This small molecule binds to this protein.
Small molecule (SMILES): Nc1ccncc1Br

Sequence of chain 1.B:
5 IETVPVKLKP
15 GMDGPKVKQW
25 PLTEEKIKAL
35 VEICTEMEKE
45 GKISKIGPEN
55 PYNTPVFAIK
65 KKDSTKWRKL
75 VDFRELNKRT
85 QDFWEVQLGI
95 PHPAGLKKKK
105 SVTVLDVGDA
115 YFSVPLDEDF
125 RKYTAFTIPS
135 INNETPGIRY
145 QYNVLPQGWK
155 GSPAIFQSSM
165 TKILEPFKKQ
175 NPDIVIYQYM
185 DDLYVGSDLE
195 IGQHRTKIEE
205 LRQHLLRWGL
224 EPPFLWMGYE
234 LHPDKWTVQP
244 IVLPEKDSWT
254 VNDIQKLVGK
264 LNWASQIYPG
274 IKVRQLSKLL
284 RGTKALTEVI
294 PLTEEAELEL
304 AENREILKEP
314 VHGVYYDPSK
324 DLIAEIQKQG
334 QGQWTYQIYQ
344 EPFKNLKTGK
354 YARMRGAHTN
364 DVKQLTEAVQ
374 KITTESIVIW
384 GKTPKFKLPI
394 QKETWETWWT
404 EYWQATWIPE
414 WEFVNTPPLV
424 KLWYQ

Sequence of chain 1.A:
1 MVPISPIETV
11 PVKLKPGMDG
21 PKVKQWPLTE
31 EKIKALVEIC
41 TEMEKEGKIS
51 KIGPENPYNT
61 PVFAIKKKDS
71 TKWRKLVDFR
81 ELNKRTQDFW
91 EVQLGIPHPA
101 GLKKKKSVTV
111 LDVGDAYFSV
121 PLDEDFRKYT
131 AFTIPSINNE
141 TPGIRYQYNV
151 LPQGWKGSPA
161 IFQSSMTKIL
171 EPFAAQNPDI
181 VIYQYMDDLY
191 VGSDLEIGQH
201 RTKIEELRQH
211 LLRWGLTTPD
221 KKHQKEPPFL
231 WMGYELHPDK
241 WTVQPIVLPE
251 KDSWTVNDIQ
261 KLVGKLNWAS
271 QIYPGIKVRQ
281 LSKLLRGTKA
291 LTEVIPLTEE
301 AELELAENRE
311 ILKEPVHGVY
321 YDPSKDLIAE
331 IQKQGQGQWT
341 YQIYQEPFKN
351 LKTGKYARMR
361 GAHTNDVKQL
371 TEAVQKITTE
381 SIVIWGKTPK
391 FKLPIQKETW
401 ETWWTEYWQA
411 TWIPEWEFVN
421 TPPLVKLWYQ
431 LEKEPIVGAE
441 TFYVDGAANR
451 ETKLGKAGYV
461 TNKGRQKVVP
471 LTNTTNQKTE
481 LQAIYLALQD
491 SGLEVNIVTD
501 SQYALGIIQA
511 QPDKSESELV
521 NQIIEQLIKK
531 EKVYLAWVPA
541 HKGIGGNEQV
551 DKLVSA

Binding-site contacts:
Ligand atom N06 contacts residue THR139 of chain 1.B at 3.4 Å.
Ligand atom N01 contacts residue GLU171 of chain 1.A at 3.7 Å.
Ligand atom C07 contacts residue THR139 of chain 1.B at 3.7 Å.
Ligand atom C02 contacts residue GLU171 of chain 1.A at 4.1 Å.
Ligand atom BR04 contacts residue PRO140 of chain 1.B at 4.1 Å.
Ligand atom C07 contacts residue ALA174 of chain 1.A at 3.5 Å (hydrophobic).
Ligand atom N01 contacts residue THR167 of chain 1.A at 3.3 Å.
Ligand atom BR04 contacts residue THR167 of chain 1.A at 4.2 Å.
Ligand atom C05 contacts residue ILE182 of chain 1.A at 3.7 Å (hydrophobic).
Ligand atom C05 contacts residue THR139 of chain 1.B at 3.8 Å.
Ligand atom C03 contacts residue PRO140 of chain 1.B at 4.1 Å (hydrophobic).
Ligand atom N06 contacts residue ILE182 of chain 1.A at 4.3 Å.
Ligand atom C05 contacts residue ALA174 of chain 1.A at 4.2 Å (hydrophobic).
Ligand atom C08 contacts residue GLU171 of chain 1.A at 4.1 Å.
Ligand atom N01 contacts residue PRO140 of chain 1.B at 4.4 Å.
Ligand atom N06 contacts residue ALA174 of chain 1.A at 3.5 Å.
Ligand atom C02 contacts residue PRO140 of chain 1.B at 4.3 Å (hydrophobic).
Ligand atom C08 contacts residue ALA174 of chain 1.A at 4.1 Å (hydrophobic).
Ligand atom BR04 contacts residue LEU170 of chain 1.A at 4.1 Å.